A protein and the small-molecule ligand that binds it are described below.
Small molecule (SMILES): CC(=O)N[C@H]1[C@H](O[C@H]2[C@H](O)[C@@H](NC(C)=O)CO[C@@H]2CO)O[C@H](CO)[C@@H](O)[C@@H]1O

Sequence of chain 1.A:
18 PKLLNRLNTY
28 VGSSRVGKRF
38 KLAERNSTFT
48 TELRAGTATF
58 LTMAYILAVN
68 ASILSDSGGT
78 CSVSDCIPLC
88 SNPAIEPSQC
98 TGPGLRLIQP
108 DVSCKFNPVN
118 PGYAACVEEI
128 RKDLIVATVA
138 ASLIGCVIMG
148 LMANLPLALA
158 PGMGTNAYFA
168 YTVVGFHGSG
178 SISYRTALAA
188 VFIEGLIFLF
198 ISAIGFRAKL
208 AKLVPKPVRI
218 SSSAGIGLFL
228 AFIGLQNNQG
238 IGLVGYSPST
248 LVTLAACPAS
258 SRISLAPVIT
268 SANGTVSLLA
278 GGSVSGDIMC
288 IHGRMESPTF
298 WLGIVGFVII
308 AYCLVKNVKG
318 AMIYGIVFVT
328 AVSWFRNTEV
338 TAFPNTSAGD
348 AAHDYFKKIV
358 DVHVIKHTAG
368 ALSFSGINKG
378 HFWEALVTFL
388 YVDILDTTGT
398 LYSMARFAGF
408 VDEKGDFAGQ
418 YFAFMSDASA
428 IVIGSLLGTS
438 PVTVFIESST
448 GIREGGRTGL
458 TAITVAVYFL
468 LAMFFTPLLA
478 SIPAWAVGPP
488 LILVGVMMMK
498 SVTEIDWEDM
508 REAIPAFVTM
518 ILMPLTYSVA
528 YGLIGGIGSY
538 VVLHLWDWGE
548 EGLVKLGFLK

Binding-site contacts:
Ligand atom O7 contacts residue ARG103 of chain 1.A at 4.3 Å.
Ligand atom O7 contacts residue ILE105 of chain 1.A at 4.5 Å.
Ligand atom N2 contacts residue SER88 of chain 1.A at 3.9 Å.
Ligand atom C1 contacts residue ASN270 of chain 1.B at 1.7 Å.
Ligand atom O6 contacts residue SER268 of chain 1.B at 4.3 Å.
Ligand atom C3 contacts residue SER88 of chain 1.A at 4.4 Å.
Ligand atom C5 contacts residue THR272 of chain 1.B at 3.9 Å.
Ligand atom C3 contacts residue THR272 of chain 1.B at 4.2 Å.
Ligand atom C7 contacts residue ASN270 of chain 1.B at 3.5 Å.
Ligand atom C2 contacts residue THR272 of chain 1.B at 4.1 Å.
Ligand atom C7 contacts residue SER88 of chain 1.A at 3.8 Å.
Ligand atom C2 contacts residue SER88 of chain 1.A at 3.2 Å.
Ligand atom N2 contacts residue ASN270 of chain 1.B at 3.0 Å (h-bond).
Ligand atom O5 contacts residue ASN270 of chain 1.B at 2.5 Å (h-bond).
Ligand atom C1 contacts residue SER268 of chain 1.B at 4.1 Å.
Ligand atom C1 contacts residue SER88 of chain 1.A at 3.1 Å.
Ligand atom C5 contacts residue PRO90 of chain 1.A at 4.3 Å (hydrophobic).
Ligand atom O7 contacts residue SER88 of chain 1.A at 3.1 Å (h-bond).
Ligand atom O6 contacts residue PRO90 of chain 1.A at 4.1 Å.
Ligand atom C8 contacts residue ARG103 of chain 1.A at 4.0 Å.
Ligand atom C8 contacts residue ILE105 of chain 1.A at 4.5 Å (hydrophobic).
Ligand atom O5 contacts residue SER88 of chain 1.A at 3.4 Å (h-bond).
Ligand atom C1 contacts residue THR272 of chain 1.B at 3.3 Å.
Ligand atom C3 contacts residue ASN270 of chain 1.B at 4.0 Å.
Ligand atom O7 contacts residue ASN270 of chain 1.B at 3.5 Å (h-bond).
Ligand atom C6 contacts residue PRO90 of chain 1.A at 3.7 Å (hydrophobic).
Ligand atom O5 contacts residue THR272 of chain 1.B at 3.9 Å.
Ligand atom O5 contacts residue ASN89 of chain 1.A at 4.5 Å.
Ligand atom N2 contacts residue THR272 of chain 1.B at 3.8 Å.
Ligand atom O5 contacts residue PRO90 of chain 1.A at 3.5 Å.
Ligand atom C2 contacts residue ASN270 of chain 1.B at 2.6 Å.
Ligand atom C4 contacts residue ASN270 of chain 1.B at 4.4 Å.
Ligand atom O5 contacts residue SER268 of chain 1.B at 4.2 Å.
Ligand atom C5 contacts residue ASN270 of chain 1.B at 3.9 Å.

Sequence of chain 1.B:
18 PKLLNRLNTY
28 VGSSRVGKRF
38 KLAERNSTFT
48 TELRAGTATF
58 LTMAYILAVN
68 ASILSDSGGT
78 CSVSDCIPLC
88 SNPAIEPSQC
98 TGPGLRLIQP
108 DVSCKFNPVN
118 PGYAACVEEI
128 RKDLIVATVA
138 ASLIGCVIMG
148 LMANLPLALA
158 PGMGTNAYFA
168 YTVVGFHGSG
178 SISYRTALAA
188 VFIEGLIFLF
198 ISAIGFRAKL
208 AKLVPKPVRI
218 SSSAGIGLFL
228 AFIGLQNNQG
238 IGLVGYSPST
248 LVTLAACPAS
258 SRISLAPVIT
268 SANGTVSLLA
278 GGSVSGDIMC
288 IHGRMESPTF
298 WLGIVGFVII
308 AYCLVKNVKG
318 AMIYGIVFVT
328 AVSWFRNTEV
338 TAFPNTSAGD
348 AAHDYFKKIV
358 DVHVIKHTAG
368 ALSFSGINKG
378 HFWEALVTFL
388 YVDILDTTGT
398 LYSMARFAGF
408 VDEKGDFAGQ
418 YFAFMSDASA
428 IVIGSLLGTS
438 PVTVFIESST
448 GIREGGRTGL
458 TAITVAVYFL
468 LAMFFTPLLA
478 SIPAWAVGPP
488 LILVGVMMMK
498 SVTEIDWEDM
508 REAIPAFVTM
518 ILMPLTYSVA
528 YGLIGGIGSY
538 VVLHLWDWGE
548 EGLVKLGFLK